A protein and the small-molecule ligand that binds it are described below.
Small molecule (SMILES): CCO/N=C/c1ccc(OCCCCCN2CCN(c3ccncc3)C2=O)cc1

Sequence of chain 3.A:
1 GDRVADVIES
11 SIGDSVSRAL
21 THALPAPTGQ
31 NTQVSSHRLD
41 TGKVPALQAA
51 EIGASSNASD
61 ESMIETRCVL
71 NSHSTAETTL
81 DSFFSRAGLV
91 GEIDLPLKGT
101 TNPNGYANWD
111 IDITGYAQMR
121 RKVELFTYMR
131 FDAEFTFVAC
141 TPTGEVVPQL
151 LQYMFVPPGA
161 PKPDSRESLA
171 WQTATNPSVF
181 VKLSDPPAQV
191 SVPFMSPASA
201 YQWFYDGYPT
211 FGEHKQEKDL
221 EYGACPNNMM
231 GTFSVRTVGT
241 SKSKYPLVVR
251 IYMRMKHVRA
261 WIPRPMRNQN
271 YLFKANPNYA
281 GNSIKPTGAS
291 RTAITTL

Binding-site contacts:
Ligand atom CAG contacts residue GLN202 of chain 3.A at 3.5 Å.
Ligand atom OAW contacts residue MET195 of chain 3.A at 3.3 Å.
Ligand atom OAB contacts residue ASP112 of chain 3.A at 3.6 Å.
Ligand atom CAA contacts residue PRO177 of chain 3.A at 3.3 Å (hydrophobic).
Ligand atom OAB contacts residue TRP203 of chain 3.A at 3.8 Å.
Ligand atom CAD contacts residue THR114 of chain 3.A at 3.6 Å.
Ligand atom CBA contacts residue TRP203 of chain 3.A at 3.3 Å (hydrophobic).
Ligand atom OAW contacts residue ILE111 of chain 3.A at 3.9 Å.
Ligand atom CAA contacts residue SER178 of chain 3.A at 3.5 Å.
Ligand atom CAK contacts residue PHE135 of chain 3.A at 3.6 Å (hydrophobic).
Ligand atom CAP contacts residue PHE135 of chain 3.A at 3.6 Å (hydrophobic).
Ligand atom NAT contacts residue PHE155 of chain 3.A at 3.9 Å.
Ligand atom CAS contacts residue ASN228 of chain 3.A at 3.7 Å.
Ligand atom CAX contacts residue TRP203 of chain 3.A at 3.5 Å (hydrophobic).
Ligand atom CAI contacts residue PHE135 of chain 3.A at 3.7 Å (hydrophobic).
Ligand atom CAE contacts residue GLN202 of chain 3.A at 3.4 Å.
Ligand atom OAB contacts residue ILE113 of chain 3.A at 3.2 Å (h-bond).
Ligand atom CAF contacts residue ASP112 of chain 3.A at 3.6 Å.
Ligand atom CAC contacts residue PHE233 of chain 3.A at 3.9 Å (hydrophobic).
Ligand atom CAS contacts residue TRP203 of chain 3.A at 3.5 Å (hydrophobic).
Ligand atom NBC contacts residue TRP203 of chain 3.A at 3.2 Å.
Ligand atom CAG contacts residue TRP203 of chain 3.A at 3.6 Å (hydrophobic).
Ligand atom CAA contacts residue TYR153 of chain 3.A at 3.7 Å (hydrophobic).
Ligand atom CAS contacts residue TYR201 of chain 3.A at 3.7 Å (hydrophobic).
Ligand atom CAP contacts residue ILE111 of chain 3.A at 3.6 Å (hydrophobic).
Ligand atom CAG contacts residue ASN228 of chain 3.A at 3.2 Å.
Ligand atom CAE contacts residue ASN228 of chain 3.A at 3.4 Å.
Ligand atom CAJ contacts residue PHE155 of chain 3.A at 3.8 Å (hydrophobic).
Ligand atom CAF contacts residue TRP203 of chain 3.A at 3.8 Å (hydrophobic).
Ligand atom NBB contacts residue TRP203 of chain 3.A at 3.9 Å.
Ligand atom CAN contacts residue ILE111 of chain 3.A at 3.8 Å (hydrophobic).
Ligand atom CAA contacts residue VAL179 of chain 3.A at 3.3 Å (hydrophobic).
Ligand atom CAR contacts residue TYR201 of chain 3.A at 3.5 Å (hydrophobic).
Ligand atom CAD contacts residue ASP112 of chain 3.A at 3.7 Å.
Ligand atom CBA contacts residue ASN228 of chain 3.A at 3.8 Å.
Ligand atom CAL contacts residue PRO177 of chain 3.A at 3.7 Å (hydrophobic).
Ligand atom CAI contacts residue VAL192 of chain 3.A at 3.9 Å (hydrophobic).
Ligand atom CAL contacts residue PHE155 of chain 3.A at 3.7 Å (hydrophobic).
Ligand atom CAH contacts residue PHE155 of chain 3.A at 3.7 Å (hydrophobic).
Ligand atom CAC contacts residue PHE137 of chain 3.A at 3.8 Å (hydrophobic).

Sequence of chain 3.C:
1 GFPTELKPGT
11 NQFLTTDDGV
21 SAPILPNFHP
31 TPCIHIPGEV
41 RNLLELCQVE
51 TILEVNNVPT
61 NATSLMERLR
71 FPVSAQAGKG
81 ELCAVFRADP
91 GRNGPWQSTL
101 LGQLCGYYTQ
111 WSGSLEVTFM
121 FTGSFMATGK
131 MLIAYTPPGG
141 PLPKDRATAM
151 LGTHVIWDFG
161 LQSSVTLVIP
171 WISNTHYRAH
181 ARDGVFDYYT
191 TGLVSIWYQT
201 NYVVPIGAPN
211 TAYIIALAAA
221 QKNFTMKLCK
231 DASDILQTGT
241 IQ